Sequence of chain 1.A:
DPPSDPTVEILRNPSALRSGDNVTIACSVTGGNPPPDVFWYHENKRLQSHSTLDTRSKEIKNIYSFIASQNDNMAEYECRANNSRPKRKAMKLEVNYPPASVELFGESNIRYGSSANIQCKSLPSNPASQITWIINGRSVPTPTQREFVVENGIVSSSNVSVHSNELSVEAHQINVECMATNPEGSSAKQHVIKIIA

Binding-site contacts:
Ligand atom O7 contacts residue ASN163 of chain 1.A at 2.9 Å (h-bond).
Ligand atom C7 contacts residue ASN163 of chain 1.A at 3.0 Å.
Ligand atom C6 contacts residue GLN123 of chain 1.A at 4.0 Å.
Ligand atom C3 contacts residue ASN163 of chain 1.A at 3.8 Å.
Ligand atom C4 contacts residue ASN163 of chain 1.A at 4.2 Å.
Ligand atom C1 contacts residue ASN163 of chain 1.A at 1.4 Å.
Ligand atom N2 contacts residue ARG150 of chain 1.A at 4.5 Å.
Ligand atom N2 contacts residue ASN163 of chain 1.A at 2.9 Å (h-bond).
Ligand atom C1 contacts residue ASN121 of chain 1.A at 4.3 Å.
Ligand atom C5 contacts residue GLN123 of chain 1.A at 3.6 Å.
Ligand atom O3 contacts residue ARG150 of chain 1.A at 3.9 Å.
Ligand atom O6 contacts residue GLN123 of chain 1.A at 3.2 Å (h-bond).
Ligand atom C2 contacts residue ASN163 of chain 1.A at 2.5 Å.
Ligand atom O5 contacts residue GLN123 of chain 1.A at 3.9 Å.
Ligand atom C1 contacts residue GLN123 of chain 1.A at 4.2 Å.
Ligand atom C5 contacts residue ASN163 of chain 1.A at 3.7 Å.
Ligand atom C8 contacts residue ARG150 of chain 1.A at 3.8 Å.
Ligand atom O5 contacts residue ASN121 of chain 1.A at 3.8 Å.
Ligand atom C8 contacts residue ASN163 of chain 1.A at 4.2 Å.
Ligand atom O5 contacts residue ASN163 of chain 1.A at 2.4 Å (h-bond).

A small-molecule ligand and the protein it binds are described below.
Small molecule (SMILES): CC(=O)N[C@@H]1[C@@H](O)[C@H](O)[C@@H](CO)O[C@H]1O